Binding-site contacts:
Ligand atom C4 contacts residue ASN1074 of chain 1.H at 4.2 Å.
Ligand atom C2 contacts residue ASN1074 of chain 1.H at 2.5 Å.
Ligand atom C1 contacts residue GLN895 of chain 1.G at 4.3 Å.
Ligand atom C5 contacts residue ALA706 of chain 1.H at 3.6 Å (hydrophobic).
Ligand atom O5 contacts residue ALA706 of chain 1.H at 4.5 Å.
Ligand atom O4 contacts residue ALA706 of chain 1.H at 4.4 Å.
Ligand atom C1 contacts residue ASN1074 of chain 1.H at 1.4 Å.
Ligand atom C5 contacts residue ASN1074 of chain 1.H at 3.7 Å.
Ligand atom O6 contacts residue ALA706 of chain 1.H at 3.5 Å.
Ligand atom O7 contacts residue ASN1074 of chain 1.H at 4.3 Å.
Ligand atom N2 contacts residue ASN1074 of chain 1.H at 2.9 Å (h-bond).
Ligand atom C6 contacts residue ALA706 of chain 1.H at 3.5 Å (hydrophobic).
Ligand atom C8 contacts residue LYS1073 of chain 1.H at 4.3 Å.
Ligand atom O5 contacts residue ASN1074 of chain 1.H at 2.4 Å (h-bond).
Ligand atom C8 contacts residue GLU1072 of chain 1.H at 3.2 Å.
Ligand atom C3 contacts residue ASN1074 of chain 1.H at 3.8 Å.
Ligand atom C8 contacts residue ASN1074 of chain 1.H at 4.3 Å.
Ligand atom C7 contacts residue ASN1074 of chain 1.H at 3.8 Å.

Sequence of chain 1.H:
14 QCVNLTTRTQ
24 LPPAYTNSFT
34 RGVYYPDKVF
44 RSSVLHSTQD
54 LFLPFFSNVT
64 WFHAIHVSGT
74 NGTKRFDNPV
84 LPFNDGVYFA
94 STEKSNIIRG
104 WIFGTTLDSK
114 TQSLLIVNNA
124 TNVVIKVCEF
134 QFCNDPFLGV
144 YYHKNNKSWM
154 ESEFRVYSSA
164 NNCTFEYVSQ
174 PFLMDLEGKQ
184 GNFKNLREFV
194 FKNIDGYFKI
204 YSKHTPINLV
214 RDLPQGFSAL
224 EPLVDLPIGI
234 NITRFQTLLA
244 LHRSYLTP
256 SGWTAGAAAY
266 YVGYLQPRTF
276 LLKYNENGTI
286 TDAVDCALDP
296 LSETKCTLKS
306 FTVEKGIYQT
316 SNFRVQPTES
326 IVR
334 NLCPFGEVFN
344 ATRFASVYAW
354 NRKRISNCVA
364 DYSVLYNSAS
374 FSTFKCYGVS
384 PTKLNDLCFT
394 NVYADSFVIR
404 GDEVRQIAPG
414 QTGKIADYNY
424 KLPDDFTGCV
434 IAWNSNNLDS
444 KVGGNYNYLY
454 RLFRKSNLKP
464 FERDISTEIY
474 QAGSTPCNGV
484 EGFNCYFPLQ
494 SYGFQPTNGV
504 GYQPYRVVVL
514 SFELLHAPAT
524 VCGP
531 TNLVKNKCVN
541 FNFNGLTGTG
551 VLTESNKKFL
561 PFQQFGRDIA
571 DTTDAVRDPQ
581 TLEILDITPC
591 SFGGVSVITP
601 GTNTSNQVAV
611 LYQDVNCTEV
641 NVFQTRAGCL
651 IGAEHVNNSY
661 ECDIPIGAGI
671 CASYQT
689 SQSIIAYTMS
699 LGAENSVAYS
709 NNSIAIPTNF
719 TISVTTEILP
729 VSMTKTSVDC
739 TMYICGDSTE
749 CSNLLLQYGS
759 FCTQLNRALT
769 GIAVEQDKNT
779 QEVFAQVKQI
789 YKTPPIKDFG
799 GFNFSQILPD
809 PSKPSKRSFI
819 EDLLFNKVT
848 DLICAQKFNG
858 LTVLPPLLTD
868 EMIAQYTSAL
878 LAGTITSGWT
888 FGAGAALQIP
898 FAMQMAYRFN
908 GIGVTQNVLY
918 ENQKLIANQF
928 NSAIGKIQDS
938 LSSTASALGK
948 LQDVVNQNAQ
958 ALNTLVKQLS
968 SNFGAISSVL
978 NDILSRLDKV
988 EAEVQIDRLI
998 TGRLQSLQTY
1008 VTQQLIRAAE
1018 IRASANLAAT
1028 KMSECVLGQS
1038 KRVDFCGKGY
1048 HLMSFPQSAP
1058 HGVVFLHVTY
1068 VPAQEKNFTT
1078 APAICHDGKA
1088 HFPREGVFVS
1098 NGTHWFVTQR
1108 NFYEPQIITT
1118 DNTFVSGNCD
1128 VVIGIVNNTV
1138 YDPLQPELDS

Sequence of chain 1.G:
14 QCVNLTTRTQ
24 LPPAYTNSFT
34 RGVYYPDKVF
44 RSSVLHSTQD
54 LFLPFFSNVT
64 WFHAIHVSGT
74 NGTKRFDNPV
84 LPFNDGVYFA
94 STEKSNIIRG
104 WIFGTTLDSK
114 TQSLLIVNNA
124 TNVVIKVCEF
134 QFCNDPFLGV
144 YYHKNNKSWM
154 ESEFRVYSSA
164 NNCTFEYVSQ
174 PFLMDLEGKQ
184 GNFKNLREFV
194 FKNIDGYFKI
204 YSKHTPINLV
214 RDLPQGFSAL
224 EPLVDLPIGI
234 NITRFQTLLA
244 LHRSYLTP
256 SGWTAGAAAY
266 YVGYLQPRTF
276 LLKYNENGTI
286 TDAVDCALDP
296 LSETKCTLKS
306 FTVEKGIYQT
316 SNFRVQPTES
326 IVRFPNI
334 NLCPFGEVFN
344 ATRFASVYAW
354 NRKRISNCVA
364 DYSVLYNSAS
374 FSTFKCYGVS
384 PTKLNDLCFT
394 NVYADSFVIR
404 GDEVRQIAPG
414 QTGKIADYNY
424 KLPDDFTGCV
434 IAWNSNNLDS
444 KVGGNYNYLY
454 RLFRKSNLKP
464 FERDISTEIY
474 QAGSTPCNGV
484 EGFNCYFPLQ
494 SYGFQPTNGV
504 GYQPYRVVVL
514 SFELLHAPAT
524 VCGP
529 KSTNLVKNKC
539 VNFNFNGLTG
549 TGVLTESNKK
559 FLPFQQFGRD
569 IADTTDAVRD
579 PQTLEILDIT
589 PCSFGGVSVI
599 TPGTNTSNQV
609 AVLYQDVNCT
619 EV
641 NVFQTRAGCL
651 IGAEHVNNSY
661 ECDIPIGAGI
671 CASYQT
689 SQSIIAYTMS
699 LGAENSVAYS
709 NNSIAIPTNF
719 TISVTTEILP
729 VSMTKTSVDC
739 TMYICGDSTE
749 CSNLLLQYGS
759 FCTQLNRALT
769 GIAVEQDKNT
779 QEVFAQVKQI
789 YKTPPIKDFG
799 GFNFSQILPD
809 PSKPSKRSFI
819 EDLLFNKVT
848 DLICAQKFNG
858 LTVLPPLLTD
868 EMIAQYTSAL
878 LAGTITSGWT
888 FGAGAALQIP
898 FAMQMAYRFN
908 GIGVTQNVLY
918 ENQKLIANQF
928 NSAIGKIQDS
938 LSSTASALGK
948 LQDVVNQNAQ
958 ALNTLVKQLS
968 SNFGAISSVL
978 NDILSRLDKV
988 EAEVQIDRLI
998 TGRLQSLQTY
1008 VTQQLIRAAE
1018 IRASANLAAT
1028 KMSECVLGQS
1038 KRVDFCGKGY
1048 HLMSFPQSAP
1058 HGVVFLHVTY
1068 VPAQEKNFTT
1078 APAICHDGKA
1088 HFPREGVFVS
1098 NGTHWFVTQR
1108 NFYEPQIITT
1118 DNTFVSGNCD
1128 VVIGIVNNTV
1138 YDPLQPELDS

The small molecule below binds the protein below.
Small molecule (SMILES): CC(=O)N[C@@H]1[C@@H](O)[C@H](O)[C@@H](CO)O[C@H]1O